Sequence of chain 40.C:
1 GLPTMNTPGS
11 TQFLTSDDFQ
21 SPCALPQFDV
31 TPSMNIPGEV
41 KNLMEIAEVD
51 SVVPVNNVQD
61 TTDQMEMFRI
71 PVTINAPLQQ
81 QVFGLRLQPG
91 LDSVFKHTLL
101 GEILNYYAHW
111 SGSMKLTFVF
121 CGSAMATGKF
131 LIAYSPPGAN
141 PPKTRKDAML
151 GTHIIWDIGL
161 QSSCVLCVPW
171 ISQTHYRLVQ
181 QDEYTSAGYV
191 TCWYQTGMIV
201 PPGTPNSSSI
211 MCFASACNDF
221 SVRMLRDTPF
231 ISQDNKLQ

Sequence of chain 39.A:
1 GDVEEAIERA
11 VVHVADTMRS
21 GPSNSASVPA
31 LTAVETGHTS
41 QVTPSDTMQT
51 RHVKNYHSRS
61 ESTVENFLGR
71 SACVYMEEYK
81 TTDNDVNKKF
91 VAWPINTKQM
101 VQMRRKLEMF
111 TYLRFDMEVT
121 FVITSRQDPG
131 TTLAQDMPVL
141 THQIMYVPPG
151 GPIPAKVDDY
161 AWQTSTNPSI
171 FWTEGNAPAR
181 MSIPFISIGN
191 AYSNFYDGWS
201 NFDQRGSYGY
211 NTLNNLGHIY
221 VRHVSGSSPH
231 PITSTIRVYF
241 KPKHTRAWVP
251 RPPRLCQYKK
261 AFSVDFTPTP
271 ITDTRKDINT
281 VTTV

Sequence of chain 39.C:
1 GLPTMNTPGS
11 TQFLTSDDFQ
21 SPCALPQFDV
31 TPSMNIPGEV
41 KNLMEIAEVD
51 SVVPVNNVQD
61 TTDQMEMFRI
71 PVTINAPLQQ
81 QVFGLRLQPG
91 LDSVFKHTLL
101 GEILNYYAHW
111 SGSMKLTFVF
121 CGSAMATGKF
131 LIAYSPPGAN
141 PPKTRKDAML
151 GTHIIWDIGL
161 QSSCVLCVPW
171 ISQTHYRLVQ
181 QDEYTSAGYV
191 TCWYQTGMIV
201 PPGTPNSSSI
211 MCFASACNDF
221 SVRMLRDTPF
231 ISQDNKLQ

Binding-site contacts:
Ligand atom C31 contacts residue W711 of chain 39.F at 3.0 Å.
Ligand atom C1B contacts residue ILE183 of chain 39.A at 4.0 Å (hydrophobic).
Ligand atom C5A contacts residue PRO168 of chain 39.A at 4.0 Å (hydrophobic).
Ligand atom O1A contacts residue PHE121 of chain 39.A at 4.0 Å.
Ligand atom N3A contacts residue MET181 of chain 39.A at 3.3 Å.
Ligand atom C4A contacts residue MET181 of chain 39.A at 3.6 Å (hydrophobic).
Ligand atom C4C contacts residue MET117 of chain 39.A at 3.9 Å (hydrophobic).
Ligand atom C3C contacts residue LEU216 of chain 39.A at 3.7 Å (hydrophobic).
Ligand atom C3 contacts residue W711 of chain 39.F at 3.2 Å.
Ligand atom N3A contacts residue TYR146 of chain 39.A at 4.0 Å.
Ligand atom C4A contacts residue ILE170 of chain 39.A at 3.9 Å (hydrophobic).
Ligand atom O1 contacts residue W711 of chain 39.F at 3.7 Å.
Ligand atom C31 contacts residue ASN214 of chain 39.A at 3.3 Å.
Ligand atom C5A contacts residue ILE144 of chain 39.A at 3.7 Å (hydrophobic).
Ligand atom O1B contacts residue ILE95 of chain 39.A at 3.6 Å.
Ligand atom C5B contacts residue ILE183 of chain 39.A at 3.7 Å (hydrophobic).
Ligand atom C5B contacts residue TYR146 of chain 39.A at 3.4 Å (hydrophobic).
Ligand atom C4A contacts residue ALA24 of chain 39.C at 4.0 Å (hydrophobic).
Ligand atom C4 contacts residue TYR192 of chain 39.A at 3.5 Å (hydrophobic).
Ligand atom C1C contacts residue THR97 of chain 39.A at 3.9 Å.
Ligand atom N2 contacts residue W711 of chain 39.F at 2.9 Å.
Ligand atom C2C contacts residue THR97 of chain 39.A at 3.9 Å.
Ligand atom C2A contacts residue TYR146 of chain 39.A at 3.7 Å (hydrophobic).
Ligand atom C3B contacts residue ILE219 of chain 39.A at 3.8 Å (hydrophobic).
Ligand atom C4B contacts residue ILE183 of chain 39.A at 4.0 Å (hydrophobic).
Ligand atom C4B contacts residue TYR146 of chain 39.A at 3.7 Å (hydrophobic).
Ligand atom C6B contacts residue TYR146 of chain 39.A at 3.8 Å (hydrophobic).
Ligand atom C4A contacts residue LEU14 of chain 40.C at 4.0 Å (hydrophobic).
Ligand atom C1C contacts residue PHE115 of chain 39.A at 3.9 Å (hydrophobic).
Ligand atom N2 contacts residue THR97 of chain 39.A at 3.7 Å.
Ligand atom C2B contacts residue ILE219 of chain 39.A at 3.8 Å (hydrophobic).
Ligand atom C3C contacts residue TYR192 of chain 39.A at 4.0 Å (hydrophobic).
Ligand atom C2A contacts residue MET181 of chain 39.A at 3.7 Å (hydrophobic).
Ligand atom O1 contacts residue THR97 of chain 39.A at 3.4 Å (h-bond).
Ligand atom C5A contacts residue ILE170 of chain 39.A at 3.8 Å (hydrophobic).
Ligand atom N3A contacts residue ALA24 of chain 39.C at 3.8 Å.
Ligand atom C31 contacts residue LEU216 of chain 39.A at 3.4 Å (hydrophobic).
Ligand atom C2C contacts residue LEU216 of chain 39.A at 3.7 Å (hydrophobic).
Ligand atom C6C contacts residue ILE186 of chain 39.A at 3.9 Å (hydrophobic).
Ligand atom C6B contacts residue ILE183 of chain 39.A at 3.6 Å (hydrophobic).

A protein and the small-molecule ligand that binds it are described below.
Small molecule (SMILES): Cc1cc(CCCCCCCOc2ccc(C3=NCCO3)cc2)on1